Binding-site contacts:
Ligand atom O7 contacts residue ASN331 of chain 1.C at 4.3 Å.
Ligand atom O5 contacts residue ASN331 of chain 1.C at 2.3 Å (h-bond).
Ligand atom C5 contacts residue GLN580 of chain 1.C at 4.0 Å.
Ligand atom C5 contacts residue ASN331 of chain 1.C at 3.6 Å.
Ligand atom C1 contacts residue ASN331 of chain 1.C at 1.4 Å.
Ligand atom C2 contacts residue ASN331 of chain 1.C at 2.4 Å.
Ligand atom C3 contacts residue ASN331 of chain 1.C at 3.8 Å.
Ligand atom C8 contacts residue ASN331 of chain 1.C at 3.5 Å.
Ligand atom O6 contacts residue ASN331 of chain 1.C at 4.3 Å.
Ligand atom C4 contacts residue GLN580 of chain 1.C at 3.9 Å.
Ligand atom N2 contacts residue ASN331 of chain 1.C at 2.9 Å (h-bond).
Ligand atom C7 contacts residue ASN331 of chain 1.C at 3.4 Å.
Ligand atom C4 contacts residue ASN331 of chain 1.C at 4.2 Å.
Ligand atom C8 contacts residue GLN580 of chain 1.C at 3.7 Å.
Ligand atom C6 contacts residue GLN580 of chain 1.C at 3.7 Å.
Ligand atom O5 contacts residue GLN580 of chain 1.C at 3.9 Å.

Sequence of chain 1.C:
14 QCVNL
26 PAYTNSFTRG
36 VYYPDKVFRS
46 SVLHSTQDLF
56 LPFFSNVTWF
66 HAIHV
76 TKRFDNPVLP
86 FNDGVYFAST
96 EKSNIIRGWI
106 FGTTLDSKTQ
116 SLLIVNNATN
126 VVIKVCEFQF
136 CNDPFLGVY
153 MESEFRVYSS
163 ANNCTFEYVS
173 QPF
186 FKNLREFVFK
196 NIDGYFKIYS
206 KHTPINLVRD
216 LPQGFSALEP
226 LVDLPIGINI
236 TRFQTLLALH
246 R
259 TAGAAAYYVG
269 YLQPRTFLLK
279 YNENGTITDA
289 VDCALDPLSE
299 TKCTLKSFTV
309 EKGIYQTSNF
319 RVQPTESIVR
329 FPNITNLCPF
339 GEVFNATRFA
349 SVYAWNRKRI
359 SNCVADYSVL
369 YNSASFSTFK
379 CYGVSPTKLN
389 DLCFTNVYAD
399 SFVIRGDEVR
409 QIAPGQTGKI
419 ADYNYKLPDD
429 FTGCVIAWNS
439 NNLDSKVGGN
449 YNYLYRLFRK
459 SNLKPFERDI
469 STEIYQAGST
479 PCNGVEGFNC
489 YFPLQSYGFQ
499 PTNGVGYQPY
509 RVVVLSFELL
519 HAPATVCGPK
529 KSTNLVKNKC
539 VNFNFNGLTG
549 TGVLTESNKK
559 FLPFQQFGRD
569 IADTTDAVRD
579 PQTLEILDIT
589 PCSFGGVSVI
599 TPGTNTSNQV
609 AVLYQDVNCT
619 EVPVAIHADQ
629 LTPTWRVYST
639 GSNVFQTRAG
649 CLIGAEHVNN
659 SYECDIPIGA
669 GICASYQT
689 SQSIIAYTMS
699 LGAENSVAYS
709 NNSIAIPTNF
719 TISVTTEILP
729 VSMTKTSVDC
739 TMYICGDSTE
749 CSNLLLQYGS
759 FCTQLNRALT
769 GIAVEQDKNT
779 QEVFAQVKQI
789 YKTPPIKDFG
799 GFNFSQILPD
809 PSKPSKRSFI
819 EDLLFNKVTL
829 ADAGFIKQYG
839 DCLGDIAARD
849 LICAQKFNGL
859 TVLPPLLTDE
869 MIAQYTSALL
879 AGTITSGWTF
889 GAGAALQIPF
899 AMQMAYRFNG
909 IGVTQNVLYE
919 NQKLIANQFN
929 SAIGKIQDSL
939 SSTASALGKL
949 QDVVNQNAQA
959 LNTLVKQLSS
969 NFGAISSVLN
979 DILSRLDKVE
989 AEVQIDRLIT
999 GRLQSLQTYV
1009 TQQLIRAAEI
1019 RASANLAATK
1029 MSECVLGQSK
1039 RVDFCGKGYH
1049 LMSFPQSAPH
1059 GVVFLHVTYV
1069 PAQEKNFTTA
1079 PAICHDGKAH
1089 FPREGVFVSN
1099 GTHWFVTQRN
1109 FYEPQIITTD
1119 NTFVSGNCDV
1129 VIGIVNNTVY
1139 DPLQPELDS

A protein and the small-molecule ligand that binds it are described below.
Small molecule (SMILES): CC(=O)N[C@@H]1[C@@H](O)[C@H](O)[C@@H](CO)O[C@H]1O